Binding-site contacts:
Ligand atom C5 contacts residue GLY149 of chain 2.B at 3.8 Å.
Ligand atom C1 contacts residue ALA148 of chain 2.B at 3.9 Å (hydrophobic).
Ligand atom C3 contacts residue LEU400 of chain 2.B at 4.1 Å (hydrophobic).
Ligand atom N2 contacts residue LEU400 of chain 2.B at 4.0 Å.
Ligand atom C3 contacts residue ALA148 of chain 2.B at 3.9 Å (hydrophobic).
Ligand atom C5 contacts residue VAL337 of chain 2.B at 4.2 Å (hydrophobic).
Ligand atom C5 contacts residue ILE336 of chain 2.B at 3.5 Å (hydrophobic).
Ligand atom O8 contacts residue LEU400 of chain 2.B at 3.4 Å.
Ligand atom C4 contacts residue ILE336 of chain 2.B at 3.5 Å (hydrophobic).
Ligand atom C3 contacts residue VAL337 of chain 2.B at 4.0 Å (hydrophobic).
Ligand atom C4 contacts residue ASP348 of chain 2.B at 3.6 Å.
Ligand atom C6 contacts residue ALA148 of chain 2.B at 3.8 Å (hydrophobic).
Ligand atom C6 contacts residue GLY149 of chain 2.B at 3.6 Å.
Ligand atom O8 contacts residue ASP348 of chain 2.B at 3.7 Å.
Ligand atom O8 contacts residue ALA148 of chain 2.B at 4.3 Å.
Ligand atom C5 contacts residue ASP348 of chain 2.B at 3.9 Å.
Ligand atom C3 contacts residue ASP348 of chain 2.B at 3.2 Å.
Ligand atom C1 contacts residue GLY149 of chain 2.B at 4.4 Å.
Ligand atom O8 contacts residue LYS399 of chain 2.B at 4.3 Å.
Ligand atom O8 contacts residue ARG350 of chain 2.B at 4.2 Å.
Ligand atom C4 contacts residue ALA148 of chain 2.B at 4.1 Å (hydrophobic).
Ligand atom C1 contacts residue ASP348 of chain 2.B at 3.6 Å.
Ligand atom C4 contacts residue VAL337 of chain 2.B at 3.7 Å (hydrophobic).
Ligand atom N2 contacts residue ASP348 of chain 2.B at 3.2 Å (salt-bridge).
Ligand atom C5 contacts residue ALA148 of chain 2.B at 3.6 Å (hydrophobic).
Ligand atom N2 contacts residue ALA148 of chain 2.B at 3.9 Å.
Ligand atom C6 contacts residue ASP348 of chain 2.B at 3.9 Å.

Sequence of chain 2.B:
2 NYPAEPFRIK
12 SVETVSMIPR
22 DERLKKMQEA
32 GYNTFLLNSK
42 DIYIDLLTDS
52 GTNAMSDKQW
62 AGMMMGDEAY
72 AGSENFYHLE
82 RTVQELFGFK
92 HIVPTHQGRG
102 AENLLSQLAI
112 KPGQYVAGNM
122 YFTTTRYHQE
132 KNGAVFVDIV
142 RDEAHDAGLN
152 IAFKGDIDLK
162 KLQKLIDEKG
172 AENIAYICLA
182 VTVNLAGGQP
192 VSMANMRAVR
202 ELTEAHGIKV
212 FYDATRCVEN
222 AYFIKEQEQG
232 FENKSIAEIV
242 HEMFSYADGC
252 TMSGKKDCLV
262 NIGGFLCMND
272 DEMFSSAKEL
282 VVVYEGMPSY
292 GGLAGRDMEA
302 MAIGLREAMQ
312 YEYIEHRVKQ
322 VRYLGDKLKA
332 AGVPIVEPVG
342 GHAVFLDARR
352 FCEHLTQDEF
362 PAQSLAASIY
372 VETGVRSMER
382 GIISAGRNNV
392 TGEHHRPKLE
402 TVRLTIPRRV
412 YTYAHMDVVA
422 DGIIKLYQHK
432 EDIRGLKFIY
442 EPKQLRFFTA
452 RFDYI

The small molecule below binds the protein below.
Small molecule (SMILES): [O-][n+]1ccccc1